This small molecule binds to this protein.
Small molecule (SMILES): OC[C@H]1O[C@H](O[C@@H]2[C@H](O)[C@@H](O)O[C@H](CO)[C@H]2O)[C@@H](O)[C@@H](O)[C@@H]1O

Binding-site contacts:
Ligand atom C6 contacts residue ALA85 of chain 1.A at 4.1 Å (hydrophobic).
Ligand atom O6 contacts residue ALA85 of chain 1.A at 3.7 Å.
Ligand atom O2 contacts residue GLY220 of chain 1.A at 3.5 Å.
Ligand atom O6 contacts residue GLY220 of chain 1.A at 3.2 Å (h-bond).
Ligand atom O5 contacts residue GLU221 of chain 1.A at 3.1 Å (salt-bridge).
Ligand atom C6 contacts residue ASP86 of chain 1.A at 3.6 Å.
Ligand atom O6 contacts residue ASP86 of chain 1.A at 2.8 Å (salt-bridge).
Ligand atom C5 contacts residue GLU221 of chain 1.A at 3.6 Å.
Ligand atom O6 contacts residue GLU221 of chain 1.A at 3.1 Å (salt-bridge).
Ligand atom O4 contacts residue PHE132 of chain 1.A at 3.5 Å.
Ligand atom C3 contacts residue GLU221 of chain 1.A at 3.7 Å.
Ligand atom O6 contacts residue ASP136 of chain 1.A at 3.0 Å (salt-bridge).
Ligand atom C4 contacts residue GLY106 of chain 1.A at 3.6 Å.
Ligand atom O4 contacts residue ASP86 of chain 1.A at 2.6 Å (salt-bridge).
Ligand atom O1 contacts residue GLU221 of chain 1.A at 3.6 Å (salt-bridge).
Ligand atom C6 contacts residue GLU221 of chain 1.A at 3.9 Å.
Ligand atom C4 contacts residue ASN138 of chain 1.A at 4.1 Å.
Ligand atom C2 contacts residue SER137 of chain 1.A at 3.8 Å.
Ligand atom C4 contacts residue ASP86 of chain 1.A at 3.5 Å.
Ligand atom C6 contacts residue PHE132 of chain 1.A at 3.7 Å (hydrophobic).
Ligand atom C6 contacts residue GLN222 of chain 1.A at 3.7 Å.
Ligand atom O4 contacts residue GLU221 of chain 1.A at 2.7 Å (salt-bridge).
Ligand atom O3 contacts residue GLY105 of chain 1.A at 3.5 Å.
Ligand atom O5 contacts residue ASP136 of chain 1.A at 3.7 Å.
Ligand atom O4 contacts residue ASN138 of chain 1.A at 3.0 Å (h-bond).
Ligand atom C4 contacts residue GLU221 of chain 1.A at 3.5 Å.
Ligand atom O2 contacts residue GLY105 of chain 1.A at 3.6 Å.
Ligand atom O1 contacts residue GLN222 of chain 1.A at 3.7 Å.
Ligand atom C1 contacts residue GLU221 of chain 1.A at 3.9 Å.
Ligand atom O2 contacts residue SER137 of chain 1.A at 2.5 Å (h-bond).
Ligand atom O4 contacts residue GLY106 of chain 1.A at 3.4 Å (h-bond).
Ligand atom O3 contacts residue GLY106 of chain 1.A at 2.8 Å (h-bond).
Ligand atom O3 contacts residue SER137 of chain 1.A at 3.9 Å.
Ligand atom C3 contacts residue GLY106 of chain 1.A at 3.8 Å.
Ligand atom O6 contacts residue GLN222 of chain 1.A at 3.1 Å (h-bond).
Ligand atom O2 contacts residue PHE132 of chain 1.A at 3.9 Å.
Ligand atom O5 contacts residue GLY220 of chain 1.A at 4.0 Å.
Ligand atom C5 contacts residue PHE132 of chain 1.A at 3.9 Å (hydrophobic).
Ligand atom O2 contacts residue ASP136 of chain 1.A at 3.7 Å.
Ligand atom C4 contacts residue GLY105 of chain 1.A at 3.9 Å.

Sequence of chain 1.A:
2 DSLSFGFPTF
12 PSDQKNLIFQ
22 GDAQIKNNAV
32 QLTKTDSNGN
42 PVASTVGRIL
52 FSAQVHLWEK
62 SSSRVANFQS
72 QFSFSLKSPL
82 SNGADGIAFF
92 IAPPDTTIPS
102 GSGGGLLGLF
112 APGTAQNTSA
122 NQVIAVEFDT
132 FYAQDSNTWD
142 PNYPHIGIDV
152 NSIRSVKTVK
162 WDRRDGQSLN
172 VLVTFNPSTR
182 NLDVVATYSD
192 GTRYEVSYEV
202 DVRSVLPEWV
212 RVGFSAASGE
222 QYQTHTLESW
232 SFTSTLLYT